Binding-site contacts:
Ligand atom N contacts residue ILE375 of chain 1.B at 3.1 Å (h-bond).
Ligand atom O contacts residue GLY376 of chain 1.B at 3.2 Å.
Ligand atom CD1 contacts residue PHE94 of chain 1.B at 3.3 Å (hydrophobic).
Ligand atom CB contacts residue HIS204 of chain 1.B at 3.5 Å.
Ligand atom OG contacts residue HIS204 of chain 1.B at 2.8 Å (h-bond).
Ligand atom N contacts residue ASP377 of chain 1.B at 3.0 Å (salt-bridge).
Ligand atom N contacts residue MYA1 of chain 1.H at 3.4 Å (h-bond).
Ligand atom NZ contacts residue TYR202 of chain 1.B at 2.8 Å (h-bond).
Ligand atom CG contacts residue PHE217 of chain 1.B at 3.5 Å (hydrophobic).
Ligand atom CE1 contacts residue PHE94 of chain 1.B at 3.2 Å (hydrophobic).
Ligand atom N contacts residue LEU380 of chain 1.B at 3.5 Å.
Ligand atom OG contacts residue GLY376 of chain 1.B at 3.3 Å.
Ligand atom C contacts residue HIS204 of chain 1.B at 3.5 Å.
Ligand atom CZ contacts residue SER311 of chain 1.B at 2.9 Å.
Ligand atom O contacts residue ASP90 of chain 1.B at 3.5 Å (salt-bridge).
Ligand atom O contacts residue ASP89 of chain 1.B at 3.5 Å.
Ligand atom O contacts residue GLY190 of chain 1.B at 2.9 Å (h-bond).
Ligand atom N contacts residue VAL87 of chain 1.B at 3.6 Å.
Ligand atom N contacts residue HIS204 of chain 1.B at 3.6 Å (h-bond).
Ligand atom CD1 contacts residue PHE96 of chain 1.B at 3.5 Å (hydrophobic).
Ligand atom C contacts residue GLY190 of chain 1.B at 3.1 Å.
Ligand atom CB contacts residue ASP89 of chain 1.B at 3.6 Å.
Ligand atom OG contacts residue ASN379 of chain 1.B at 2.2 Å (h-bond).
Ligand atom CZ contacts residue PHE94 of chain 1.B at 3.2 Å (hydrophobic).
Ligand atom OG contacts residue GLY378 of chain 1.B at 3.4 Å (h-bond).
Ligand atom O contacts residue ASP377 of chain 1.B at 3.0 Å (salt-bridge).
Ligand atom N contacts residue ALA189 of chain 1.B at 3.6 Å.
Ligand atom C contacts residue HIS204 of chain 1.B at 3.5 Å.
Ligand atom O contacts residue HIS204 of chain 1.B at 3.3 Å.
Ligand atom CD contacts residue PHE217 of chain 1.B at 3.2 Å (hydrophobic).
Ligand atom O contacts residue TYR202 of chain 1.B at 3.3 Å.
Ligand atom CE1 contacts residue ARG95 of chain 1.B at 3.6 Å.
Ligand atom O contacts residue VAL87 of chain 1.B at 3.2 Å.
Ligand atom CH3 contacts residue VAL87 of chain 1.B at 3.5 Å (hydrophobic).
Ligand atom O contacts residue PHE96 of chain 1.B at 3.5 Å.
Ligand atom N contacts residue GLY190 of chain 1.B at 3.4 Å (h-bond).
Ligand atom O contacts residue ALA189 of chain 1.B at 3.6 Å.
Ligand atom CE1 contacts residue SER311 of chain 1.B at 2.9 Å.
Ligand atom OG contacts residue ASP377 of chain 1.B at 3.2 Å (salt-bridge).
Ligand atom CB contacts residue ASN379 of chain 1.B at 3.2 Å.

Sequence of chain 1.B:
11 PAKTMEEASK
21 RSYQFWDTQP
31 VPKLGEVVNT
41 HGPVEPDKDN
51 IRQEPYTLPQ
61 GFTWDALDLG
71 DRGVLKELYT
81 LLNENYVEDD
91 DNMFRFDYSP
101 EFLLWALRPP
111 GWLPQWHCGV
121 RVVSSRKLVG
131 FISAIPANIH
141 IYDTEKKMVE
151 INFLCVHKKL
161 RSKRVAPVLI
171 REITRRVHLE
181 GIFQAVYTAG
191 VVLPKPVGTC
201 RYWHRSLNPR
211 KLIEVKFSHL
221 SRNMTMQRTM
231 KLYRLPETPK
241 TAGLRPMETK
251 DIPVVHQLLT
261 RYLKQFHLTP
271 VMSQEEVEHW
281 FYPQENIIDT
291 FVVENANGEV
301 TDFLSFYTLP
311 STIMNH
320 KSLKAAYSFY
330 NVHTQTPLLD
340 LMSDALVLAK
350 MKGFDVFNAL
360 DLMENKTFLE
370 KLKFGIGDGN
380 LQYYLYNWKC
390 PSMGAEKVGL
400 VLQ

A protein and the small-molecule ligand that binds it are described below.
Small molecule (SMILES): CC(=O)N[C@@H](CCCCN)C(=O)N[C@@H](CO)C(=O)N[C@@H](Cc1ccccc1)C(=O)N[C@@H](CO)C(=O)N[C@@H](C)C(=O)N1CCC[C@H]1C(=O)N[C@@H](C)C(=O)O